Sequence of chain 1.A:
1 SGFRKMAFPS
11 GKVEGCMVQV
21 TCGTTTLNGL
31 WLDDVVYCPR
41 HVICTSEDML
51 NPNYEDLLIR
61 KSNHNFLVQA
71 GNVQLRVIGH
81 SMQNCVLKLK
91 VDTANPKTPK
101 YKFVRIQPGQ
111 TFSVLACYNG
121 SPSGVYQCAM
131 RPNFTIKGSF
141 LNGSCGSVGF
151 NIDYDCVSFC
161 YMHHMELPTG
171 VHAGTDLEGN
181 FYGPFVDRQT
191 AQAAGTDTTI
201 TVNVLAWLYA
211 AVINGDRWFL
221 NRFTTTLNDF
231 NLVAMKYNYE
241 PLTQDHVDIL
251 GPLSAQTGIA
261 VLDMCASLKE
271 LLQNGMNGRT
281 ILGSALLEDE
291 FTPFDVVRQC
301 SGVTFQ

This protein binds this small molecule.
Small molecule (SMILES): O=C(N[C@@H](CC1CC1)C(=O)N[C@H](CO)C[C@@H]1CCNC1=O)OCc1cccc(F)c1

Sequence of chain 2.A:
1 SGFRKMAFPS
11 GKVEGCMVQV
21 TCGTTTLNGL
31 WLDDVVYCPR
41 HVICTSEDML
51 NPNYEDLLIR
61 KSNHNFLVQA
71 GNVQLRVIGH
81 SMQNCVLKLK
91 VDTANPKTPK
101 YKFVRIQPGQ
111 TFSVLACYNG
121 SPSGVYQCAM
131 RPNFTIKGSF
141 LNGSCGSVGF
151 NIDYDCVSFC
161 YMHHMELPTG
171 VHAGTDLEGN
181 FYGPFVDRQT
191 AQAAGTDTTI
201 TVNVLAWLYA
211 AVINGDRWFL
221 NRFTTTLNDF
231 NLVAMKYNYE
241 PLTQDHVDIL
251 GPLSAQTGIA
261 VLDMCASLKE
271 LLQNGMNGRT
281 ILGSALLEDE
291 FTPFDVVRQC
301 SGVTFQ

Binding-site contacts:
Ligand atom C10 contacts residue HIS163 of chain 2.A at 3.6 Å.
Ligand atom C14 contacts residue HIS164 of chain 2.A at 3.7 Å.
Ligand atom C12 contacts residue CYS145 of chain 2.A at 2.0 Å (hydrophobic).
Ligand atom C07 contacts residue ASN142 of chain 2.A at 3.7 Å.
Ligand atom O11 contacts residue HIS172 of chain 2.A at 3.5 Å.
Ligand atom O11 contacts residue GLU166 of chain 2.A at 3.5 Å.
Ligand atom C04 contacts residue CYS145 of chain 2.A at 2.7 Å (hydrophobic).
Ligand atom C24 contacts residue GLU166 of chain 2.A at 3.3 Å.
Ligand atom O30 contacts residue GLU166 of chain 2.A at 3.0 Å (salt-bridge).
Ligand atom O11 contacts residue HIS163 of chain 2.A at 2.6 Å (h-bond).
Ligand atom C22 contacts residue GLU166 of chain 2.A at 3.0 Å.
Ligand atom C04 contacts residue HIS164 of chain 2.A at 3.8 Å.
Ligand atom N09 contacts residue SER1 of chain 1.A at 3.8 Å.
Ligand atom C16 contacts residue HIS164 of chain 2.A at 3.7 Å.
Ligand atom C17 contacts residue MET165 of chain 2.A at 3.6 Å (hydrophobic).
Ligand atom C17 contacts residue ASP187 of chain 2.A at 3.8 Å.
Ligand atom O11 contacts residue PHE140 of chain 2.A at 3.4 Å.
Ligand atom C25 contacts residue PRO168 of chain 2.A at 3.3 Å (hydrophobic).
Ligand atom N03 contacts residue HIS164 of chain 2.A at 2.8 Å (h-bond).
Ligand atom O13 contacts residue GLY143 of chain 2.A at 3.5 Å (h-bond).
Ligand atom C02 contacts residue HIS164 of chain 2.A at 3.7 Å.
Ligand atom C10 contacts residue GLU166 of chain 2.A at 3.6 Å.
Ligand atom N03 contacts residue CYS145 of chain 2.A at 3.0 Å (h-bond).
Ligand atom F28 contacts residue GLN189 of chain 2.A at 3.3 Å.
Ligand atom O11 contacts residue MET165 of chain 2.A at 3.8 Å.
Ligand atom F28 contacts residue THR190 of chain 2.A at 3.3 Å.
Ligand atom C05 contacts residue CYS145 of chain 2.A at 3.0 Å (hydrophobic).
Ligand atom C07 contacts residue LEU141 of chain 2.A at 3.8 Å (hydrophobic).
Ligand atom O13 contacts residue CYS145 of chain 2.A at 2.5 Å (h-bond).
Ligand atom C18 contacts residue ASP187 of chain 2.A at 3.6 Å.
Ligand atom C12 contacts residue HIS41 of chain 2.A at 3.5 Å.
Ligand atom C16 contacts residue HIS41 of chain 2.A at 3.6 Å.
Ligand atom N03 contacts residue HIS41 of chain 2.A at 3.8 Å.
Ligand atom C27 contacts residue THR190 of chain 2.A at 3.8 Å.
Ligand atom N09 contacts residue PHE140 of chain 2.A at 3.3 Å (h-bond).
Ligand atom O30 contacts residue MET165 of chain 2.A at 3.5 Å.
Ligand atom N09 contacts residue GLU166 of chain 2.A at 2.9 Å (salt-bridge).
Ligand atom F28 contacts residue ALA191 of chain 2.A at 3.7 Å.
Ligand atom C23 contacts residue GLU166 of chain 2.A at 3.4 Å.
Ligand atom O13 contacts residue SER144 of chain 2.A at 3.6 Å (h-bond).